The protein below binds the small molecule below.
Small molecule (SMILES): COc1cccc(/C=C2\SC(=S)NC2=O)c1

Binding-site contacts:
Ligand atom SAC contacts residue HIS106 of chain 2.B at 3.7 Å.
Ligand atom CAA contacts residue HIS106 of chain 2.B at 3.3 Å.
Ligand atom OAB contacts residue PRO103 of chain 2.B at 3.2 Å.
Ligand atom CAA contacts residue LEU72 of chain 2.B at 3.6 Å (hydrophobic).
Ligand atom CAN contacts residue GLY104 of chain 2.B at 3.9 Å.
Ligand atom CAE contacts residue PHE114 of chain 2.B at 3.3 Å (hydrophobic).
Ligand atom CAF contacts residue PHE127 of chain 2.B at 3.6 Å (hydrophobic).
Ligand atom OAB contacts residue GLY69 of chain 2.B at 3.8 Å.
Ligand atom OAJ contacts residue LEU111 of chain 2.B at 3.9 Å.
Ligand atom SAC contacts residue MES1 of chain 2.E at 3.8 Å.
Ligand atom SAC contacts residue LEU72 of chain 2.B at 3.9 Å.
Ligand atom CAM contacts residue LEU111 of chain 2.B at 3.5 Å (hydrophobic).
Ligand atom NAI contacts residue PRO103 of chain 2.B at 3.8 Å.
Ligand atom CAP contacts residue PRO103 of chain 2.B at 3.8 Å (hydrophobic).
Ligand atom NAI contacts residue GLY104 of chain 2.B at 3.2 Å (h-bond).
Ligand atom CAE contacts residue LEU86 of chain 2.B at 3.7 Å (hydrophobic).
Ligand atom SAC contacts residue ASP70 of chain 2.B at 3.9 Å.
Ligand atom CAL contacts residue LEU111 of chain 2.B at 3.9 Å (hydrophobic).
Ligand atom CAG contacts residue LEU86 of chain 2.B at 3.9 Å (hydrophobic).
Ligand atom SAK contacts residue HIS106 of chain 2.B at 3.4 Å.
Ligand atom CAA contacts residue TRP108 of chain 2.B at 3.4 Å (hydrophobic).
Ligand atom CAO contacts residue GLY104 of chain 2.B at 3.8 Å.
Ligand atom NAI contacts residue ASP70 of chain 2.B at 3.2 Å (salt-bridge).
Ligand atom NAI contacts residue GLY69 of chain 2.B at 3.9 Å.
Ligand atom CAN contacts residue PRO103 of chain 2.B at 3.5 Å (hydrophobic).
Ligand atom CAN contacts residue LEU71 of chain 2.B at 3.8 Å (hydrophobic).
Ligand atom NAI contacts residue LEU71 of chain 2.B at 3.3 Å (h-bond).
Ligand atom CAM contacts residue LEU86 of chain 2.B at 3.9 Å (hydrophobic).
Ligand atom CAG contacts residue PHE114 of chain 2.B at 3.5 Å (hydrophobic).
Ligand atom CAE contacts residue PHE127 of chain 2.B at 3.9 Å (hydrophobic).
Ligand atom CAF contacts residue LEU86 of chain 2.B at 3.5 Å (hydrophobic).
Ligand atom CAH contacts residue LEU111 of chain 2.B at 3.6 Å (hydrophobic).
Ligand atom CAH contacts residue LEU86 of chain 2.B at 3.7 Å (hydrophobic).
Ligand atom CAH contacts residue LEU72 of chain 2.B at 3.9 Å (hydrophobic).
Ligand atom CAG contacts residue LEU111 of chain 2.B at 3.7 Å (hydrophobic).
Ligand atom CAL contacts residue LEU86 of chain 2.B at 3.5 Å (hydrophobic).
Ligand atom OAJ contacts residue TRP108 of chain 2.B at 3.8 Å.
Ligand atom OAJ contacts residue LEU83 of chain 2.B at 3.7 Å.
Ligand atom OAB contacts residue LEU71 of chain 2.B at 3.2 Å.
Ligand atom CAO contacts residue LEU71 of chain 2.B at 3.9 Å (hydrophobic).

Sequence of chain 2.B:
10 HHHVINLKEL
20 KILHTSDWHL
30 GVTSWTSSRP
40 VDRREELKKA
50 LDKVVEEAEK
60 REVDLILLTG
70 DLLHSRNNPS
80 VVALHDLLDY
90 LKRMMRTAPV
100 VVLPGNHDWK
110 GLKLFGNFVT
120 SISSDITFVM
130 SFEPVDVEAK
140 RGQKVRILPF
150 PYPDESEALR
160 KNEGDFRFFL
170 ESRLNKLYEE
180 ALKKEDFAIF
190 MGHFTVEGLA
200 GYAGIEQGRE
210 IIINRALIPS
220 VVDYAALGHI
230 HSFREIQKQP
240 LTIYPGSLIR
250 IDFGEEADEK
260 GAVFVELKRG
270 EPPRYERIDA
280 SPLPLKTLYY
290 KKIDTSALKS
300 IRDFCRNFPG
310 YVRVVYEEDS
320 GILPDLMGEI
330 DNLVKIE